Sequence of chain 1.F:
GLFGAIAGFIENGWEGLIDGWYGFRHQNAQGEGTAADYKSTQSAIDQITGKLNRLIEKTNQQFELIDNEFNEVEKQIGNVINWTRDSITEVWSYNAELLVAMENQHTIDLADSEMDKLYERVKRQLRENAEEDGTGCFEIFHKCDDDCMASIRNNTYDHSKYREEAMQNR

Binding-site contacts:
Ligand atom C2 contacts residue ASN28 of chain 1.E at 2.5 Å.
Ligand atom C3 contacts residue ASN28 of chain 1.E at 3.8 Å.
Ligand atom C4 contacts residue ASN28 of chain 1.E at 4.2 Å.
Ligand atom O5 contacts residue ASN28 of chain 1.E at 2.5 Å (h-bond).
Ligand atom C5 contacts residue ASN28 of chain 1.E at 3.5 Å.
Ligand atom O6 contacts residue ASN28 of chain 1.E at 3.4 Å (h-bond).
Ligand atom C6 contacts residue ALA29 of chain 1.E at 4.5 Å (hydrophobic).
Ligand atom C1 contacts residue ASN28 of chain 1.E at 1.4 Å.
Ligand atom C8 contacts residue THR49 of chain 1.F at 4.3 Å.
Ligand atom N2 contacts residue ASN28 of chain 1.E at 3.2 Å (h-bond).
Ligand atom C7 contacts residue ASN28 of chain 1.E at 4.0 Å.
Ligand atom C2 contacts residue THR309 of chain 1.E at 4.5 Å.
Ligand atom O7 contacts residue ASN28 of chain 1.E at 4.1 Å.
Ligand atom O7 contacts residue THR309 of chain 1.E at 3.3 Å (h-bond).
Ligand atom C6 contacts residue ASN28 of chain 1.E at 3.0 Å.
Ligand atom O7 contacts residue LEU52 of chain 1.F at 4.2 Å.
Ligand atom C8 contacts residue THR309 of chain 1.E at 4.4 Å.
Ligand atom N2 contacts residue THR309 of chain 1.E at 4.4 Å.
Ligand atom C7 contacts residue THR309 of chain 1.E at 3.8 Å.

The small molecule below binds the protein below.
Small molecule (SMILES): CC(=O)N[C@@H]1[C@@H](O)[C@H](O)[C@@H](CO)O[C@H]1O

Sequence of chain 1.E:
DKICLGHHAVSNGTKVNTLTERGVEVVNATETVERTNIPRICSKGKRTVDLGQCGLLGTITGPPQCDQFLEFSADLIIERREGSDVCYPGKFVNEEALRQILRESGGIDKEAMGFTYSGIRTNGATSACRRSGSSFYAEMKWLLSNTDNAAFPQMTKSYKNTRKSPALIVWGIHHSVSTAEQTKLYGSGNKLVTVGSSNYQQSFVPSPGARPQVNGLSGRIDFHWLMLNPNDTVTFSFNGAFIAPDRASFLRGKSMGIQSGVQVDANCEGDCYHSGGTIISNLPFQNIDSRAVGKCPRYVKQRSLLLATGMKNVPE